Sequence of chain 1.A:
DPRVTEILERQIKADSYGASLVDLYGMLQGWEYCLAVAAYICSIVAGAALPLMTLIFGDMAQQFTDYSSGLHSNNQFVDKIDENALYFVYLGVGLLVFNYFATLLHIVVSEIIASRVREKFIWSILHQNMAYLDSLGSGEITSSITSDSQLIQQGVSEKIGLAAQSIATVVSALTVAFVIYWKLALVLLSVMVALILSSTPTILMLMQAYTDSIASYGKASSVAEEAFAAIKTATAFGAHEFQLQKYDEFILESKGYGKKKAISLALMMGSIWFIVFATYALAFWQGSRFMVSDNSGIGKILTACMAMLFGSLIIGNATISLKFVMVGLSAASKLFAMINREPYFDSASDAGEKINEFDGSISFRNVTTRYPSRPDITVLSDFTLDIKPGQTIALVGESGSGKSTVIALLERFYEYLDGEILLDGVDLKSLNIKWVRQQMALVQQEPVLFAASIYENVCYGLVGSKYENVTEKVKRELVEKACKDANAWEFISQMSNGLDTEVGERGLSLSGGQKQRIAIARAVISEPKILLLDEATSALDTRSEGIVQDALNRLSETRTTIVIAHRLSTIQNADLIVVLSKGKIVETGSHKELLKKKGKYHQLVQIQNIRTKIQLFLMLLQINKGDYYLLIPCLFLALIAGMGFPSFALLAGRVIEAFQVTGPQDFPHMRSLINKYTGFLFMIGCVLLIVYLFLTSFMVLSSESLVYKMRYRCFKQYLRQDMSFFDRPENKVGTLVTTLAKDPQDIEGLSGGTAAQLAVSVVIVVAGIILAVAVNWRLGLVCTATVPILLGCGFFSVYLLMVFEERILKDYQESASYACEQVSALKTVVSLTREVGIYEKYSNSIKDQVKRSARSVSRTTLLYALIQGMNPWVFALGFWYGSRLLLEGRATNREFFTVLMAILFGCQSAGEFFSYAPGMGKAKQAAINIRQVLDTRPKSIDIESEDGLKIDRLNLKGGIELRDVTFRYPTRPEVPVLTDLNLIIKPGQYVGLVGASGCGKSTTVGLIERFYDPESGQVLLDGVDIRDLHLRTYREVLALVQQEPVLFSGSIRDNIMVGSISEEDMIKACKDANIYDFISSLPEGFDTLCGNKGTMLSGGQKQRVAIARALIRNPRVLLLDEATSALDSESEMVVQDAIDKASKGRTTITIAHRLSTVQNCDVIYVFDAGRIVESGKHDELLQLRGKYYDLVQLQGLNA

The small molecule below binds the protein below.
Small molecule (SMILES): COCC(CCO[C@H]1CC[C@@]2(C)C(=CC[C@H]3[C@@H]4C[C@@H]5O[C@]6(CC[C@@H](C)CO6)[C@@H](C)[C@@H]5[C@@]4(C)CC[C@@H]32)C1)COC

Binding-site contacts:
Ligand atom C76 contacts residue ILE358 of chain 1.A at 4.1 Å (hydrophobic).
Ligand atom C75 contacts residue ILE239 of chain 1.A at 4.1 Å (hydrophobic).
Ligand atom C01 contacts residue ILE358 of chain 1.A at 4.0 Å (hydrophobic).
Ligand atom C76 contacts residue SER355 of chain 1.A at 3.3 Å.
Ligand atom C19 contacts residue ILE246 of chain 1.A at 4.2 Å (hydrophobic).
Ligand atom C81 contacts residue ILE318 of chain 1.A at 4.1 Å (hydrophobic).
Ligand atom C04 contacts residue ILE315 of chain 1.A at 4.2 Å (hydrophobic).
Ligand atom C77 contacts residue SER355 of chain 1.A at 3.0 Å.
Ligand atom C16 contacts residue LEU249 of chain 1.A at 4.4 Å (hydrophobic).
Ligand atom C01 contacts residue THR362 of chain 1.A at 3.8 Å.
Ligand atom O20 contacts residue LEU249 of chain 1.A at 4.3 Å.
Ligand atom C17 contacts residue LEU249 of chain 1.A at 4.0 Å (hydrophobic).
Ligand atom C22 contacts residue TYR253 of chain 1.A at 3.8 Å (hydrophobic).
Ligand atom C10 contacts residue ILE246 of chain 1.A at 4.2 Å (hydrophobic).
Ligand atom O20 contacts residue MET250 of chain 1.A at 4.1 Å.
Ligand atom C79 contacts residue ILE315 of chain 1.A at 3.7 Å (hydrophobic).
Ligand atom C17 contacts residue MET250 of chain 1.A at 4.2 Å (hydrophobic).
Ligand atom C79 contacts residue ILE239 of chain 1.A at 4.3 Å (hydrophobic).
Ligand atom C05 contacts residue ILE315 of chain 1.A at 4.4 Å (hydrophobic).
Ligand atom C81 contacts residue LEU356 of chain 1.A at 4.0 Å (hydrophobic).
Ligand atom C15 contacts residue MET311 of chain 1.A at 3.6 Å (hydrophobic).
Ligand atom O80 contacts residue ILE239 of chain 1.A at 4.2 Å.
Ligand atom C23 contacts residue TYR253 of chain 1.A at 4.1 Å (hydrophobic).
Ligand atom C81 contacts residue ILE315 of chain 1.A at 4.4 Å (hydrophobic).
Ligand atom O25 contacts residue TYR253 of chain 1.A at 3.8 Å.
Ligand atom C74 contacts residue ILE358 of chain 1.A at 4.4 Å (hydrophobic).
Ligand atom C18 contacts residue MET250 of chain 1.A at 3.9 Å (hydrophobic).
Ligand atom C78 contacts residue ILE239 of chain 1.A at 4.1 Å (hydrophobic).
Ligand atom C78 contacts residue SER355 of chain 1.A at 4.3 Å.
Ligand atom C14 contacts residue MET311 of chain 1.A at 4.0 Å (hydrophobic).
Ligand atom C12 contacts residue THR362 of chain 1.A at 3.4 Å.
Ligand atom O72 contacts residue ILE315 of chain 1.A at 4.2 Å.